Sequence of chain 1.D:
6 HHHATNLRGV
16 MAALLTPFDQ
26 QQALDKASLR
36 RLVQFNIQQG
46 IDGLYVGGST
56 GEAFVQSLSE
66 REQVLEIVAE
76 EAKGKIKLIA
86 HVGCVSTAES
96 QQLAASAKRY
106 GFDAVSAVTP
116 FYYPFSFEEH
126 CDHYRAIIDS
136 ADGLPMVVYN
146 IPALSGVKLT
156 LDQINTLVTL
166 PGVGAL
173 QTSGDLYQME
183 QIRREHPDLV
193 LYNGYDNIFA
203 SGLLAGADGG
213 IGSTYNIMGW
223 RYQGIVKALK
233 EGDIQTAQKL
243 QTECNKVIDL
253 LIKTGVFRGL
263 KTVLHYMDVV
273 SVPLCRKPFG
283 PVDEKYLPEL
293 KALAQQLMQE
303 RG

Binding-site contacts:
Ligand atom CA contacts residue ASN199 of chain 1.D at 4.0 Å.
Ligand atom O3 contacts residue ILE250 of chain 1.D at 3.9 Å.
Ligand atom CA contacts residue ILE250 of chain 1.D at 4.3 Å (hydrophobic).
Ligand atom O contacts residue SER215 of chain 1.D at 3.4 Å (h-bond).
Ligand atom OXT contacts residue TYR197 of chain 1.D at 3.3 Å.
Ligand atom C contacts residue TYR197 of chain 1.D at 4.2 Å (hydrophobic).
Ligand atom C contacts residue GLY196 of chain 1.D at 4.4 Å.
Ligand atom CB contacts residue ILE250 of chain 1.D at 3.9 Å (hydrophobic).
Ligand atom O3 contacts residue TYR197 of chain 1.D at 4.0 Å.
Ligand atom OXT contacts residue ASP198 of chain 1.D at 2.7 Å (salt-bridge).
Ligand atom O contacts residue ASP198 of chain 1.D at 4.5 Å.
Ligand atom C contacts residue SER215 of chain 1.D at 4.3 Å.
Ligand atom O3 contacts residue ASN199 of chain 1.D at 3.1 Å (h-bond).
Ligand atom CB contacts residue ILE254 of chain 1.D at 4.3 Å (hydrophobic).
Ligand atom OXT contacts residue GLY196 of chain 1.D at 3.2 Å (h-bond).
Ligand atom CB contacts residue ASN199 of chain 1.D at 4.1 Å.
Ligand atom CA contacts residue TYR197 of chain 1.D at 4.4 Å (hydrophobic).
Ligand atom O3 contacts residue ASP198 of chain 1.D at 3.3 Å (salt-bridge).
Ligand atom C contacts residue ASP198 of chain 1.D at 3.7 Å.
Ligand atom CA contacts residue ASP198 of chain 1.D at 4.0 Å.

A protein and the small-molecule ligand that binds it are described below.
Small molecule (SMILES): CC(=O)C(=O)O